Sequence of chain 6.S:
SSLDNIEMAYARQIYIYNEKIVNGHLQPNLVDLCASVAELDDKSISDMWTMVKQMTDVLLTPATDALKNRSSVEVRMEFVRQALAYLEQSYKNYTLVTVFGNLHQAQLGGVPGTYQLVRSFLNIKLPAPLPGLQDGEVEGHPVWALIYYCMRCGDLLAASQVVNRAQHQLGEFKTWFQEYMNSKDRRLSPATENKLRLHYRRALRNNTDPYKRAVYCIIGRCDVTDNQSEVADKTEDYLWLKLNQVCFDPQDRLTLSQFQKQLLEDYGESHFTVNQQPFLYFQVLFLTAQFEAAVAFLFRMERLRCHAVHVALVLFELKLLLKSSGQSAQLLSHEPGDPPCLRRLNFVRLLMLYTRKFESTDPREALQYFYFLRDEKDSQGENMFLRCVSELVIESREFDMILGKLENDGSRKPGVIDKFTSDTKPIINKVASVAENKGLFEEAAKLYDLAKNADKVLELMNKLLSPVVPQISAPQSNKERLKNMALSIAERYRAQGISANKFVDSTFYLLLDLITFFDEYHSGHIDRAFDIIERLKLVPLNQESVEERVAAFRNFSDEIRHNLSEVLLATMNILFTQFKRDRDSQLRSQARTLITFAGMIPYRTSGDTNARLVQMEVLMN

Binding-site contacts:
Ligand atom C contacts residue ASN227 of chain 6.S at 3.5 Å.
Ligand atom O contacts residue ASN281 of chain 6.S at 2.6 Å (h-bond).
Ligand atom O contacts residue LEU286 of chain 6.S at 3.2 Å.
Ligand atom CD1 contacts residue TYR91 of chain 6.S at 3.9 Å (hydrophobic).
Ligand atom CG1 contacts residue VAL280 of chain 6.S at 4.0 Å (hydrophobic).
Ligand atom C contacts residue THR235 of chain 6.S at 3.6 Å.
Ligand atom O contacts residue TYR94 of chain 6.S at 2.9 Å.
Ligand atom C contacts residue ASN281 of chain 6.S at 3.8 Å.
Ligand atom CB contacts residue TYR238 of chain 6.S at 3.6 Å (hydrophobic).
Ligand atom N contacts residue ASN227 of chain 6.S at 3.0 Å (h-bond).
Ligand atom N contacts residue THR235 of chain 6.S at 3.9 Å.
Ligand atom CG2 contacts residue ASN281 of chain 6.S at 3.6 Å.
Ligand atom CB contacts residue HIS277 of chain 6.S at 3.7 Å.
Ligand atom O contacts residue LYS234 of chain 6.S at 3.6 Å.
Ligand atom CG2 contacts residue LEU286 of chain 6.S at 3.7 Å (hydrophobic).
Ligand atom C contacts residue TYR94 of chain 6.S at 4.0 Å (hydrophobic).
Ligand atom O contacts residue ASN227 of chain 6.S at 3.6 Å.
Ligand atom C contacts residue THR235 of chain 6.S at 3.6 Å.
Ligand atom CG2 contacts residue HIS277 of chain 6.S at 3.3 Å.
Ligand atom CG contacts residue HIS277 of chain 6.S at 3.8 Å.
Ligand atom CB contacts residue LEU286 of chain 6.S at 3.9 Å (hydrophobic).
Ligand atom CD1 contacts residue TYR94 of chain 6.S at 3.5 Å (hydrophobic).
Ligand atom CD contacts residue HIS277 of chain 6.S at 3.9 Å.
Ligand atom CA contacts residue ASN227 of chain 6.S at 3.7 Å.
Ligand atom CG contacts residue TYR273 of chain 6.S at 3.6 Å (hydrophobic).
Ligand atom CG1 contacts residue TYR94 of chain 6.S at 3.8 Å (hydrophobic).
Ligand atom CA contacts residue THR235 of chain 6.S at 3.6 Å.
Ligand atom C contacts residue THR235 of chain 6.S at 3.6 Å.
Ligand atom N contacts residue TYR273 of chain 6.S at 3.9 Å.
Ligand atom N contacts residue THR235 of chain 6.S at 3.5 Å (h-bond).
Ligand atom CG2 contacts residue PHE278 of chain 6.S at 3.7 Å (hydrophobic).
Ligand atom CG contacts residue LYS234 of chain 6.S at 3.3 Å.
Ligand atom O contacts residue THR235 of chain 6.S at 3.0 Å (h-bond).
Ligand atom C contacts residue LEU286 of chain 6.S at 3.8 Å (hydrophobic).
Ligand atom O contacts residue HIS277 of chain 6.S at 3.4 Å.
Ligand atom CG2 contacts residue GLU236 of chain 6.S at 3.3 Å.
Ligand atom CB contacts residue ASP233 of chain 6.S at 3.0 Å.
Ligand atom CG contacts residue ASP233 of chain 6.S at 3.0 Å.
Ligand atom O contacts residue THR235 of chain 6.S at 3.1 Å (h-bond).
Ligand atom CD contacts residue TYR273 of chain 6.S at 3.3 Å (hydrophobic).

This small molecule binds to this protein.
Small molecule (SMILES): CC[C@H](C)[C@H](NC(=O)[C@H](CO)NC(=O)[C@H](CCCN=C(N)N)NC(=O)[C@@H](NC(=O)[C@@H]1CCCN1C(=O)[C@@H]1CCCN1C(=O)[C@H](C)N)C(C)C)C(=O)N[C@H](C=O)Cc1ccc(O)cc1